Binding-site contacts:
Ligand atom CM6 contacts residue TYR144 of chain 42.A at 3.3 Å (hydrophobic).
Ligand atom C4 contacts residue TYR190 of chain 42.A at 3.4 Å (hydrophobic).
Ligand atom CM6 contacts residue MET214 of chain 42.A at 3.5 Å (hydrophobic).
Ligand atom F1 contacts residue TYR142 of chain 42.A at 3.6 Å.
Ligand atom N1A contacts residue PHE179 of chain 42.A at 3.7 Å.
Ligand atom O1A contacts residue TYR144 of chain 42.A at 3.1 Å.
Ligand atom O1B contacts residue ILE98 of chain 42.A at 3.0 Å.
Ligand atom CM4 contacts residue PHE179 of chain 42.A at 3.8 Å (hydrophobic).
Ligand atom CM3 contacts residue ASN212 of chain 42.A at 3.5 Å.
Ligand atom C5B contacts residue LEU181 of chain 42.A at 3.4 Å (hydrophobic).
Ligand atom F3 contacts residue MET143 of chain 42.A at 3.3 Å.
Ligand atom C3A contacts residue PHE179 of chain 42.A at 3.4 Å (hydrophobic).
Ligand atom CM2 contacts residue ILE122 of chain 42.A at 3.5 Å (hydrophobic).
Ligand atom CM3 contacts residue TYR190 of chain 42.A at 3.5 Å (hydrophobic).
Ligand atom N1A contacts residue TYR144 of chain 42.A at 3.1 Å.
Ligand atom N3A contacts residue PHE179 of chain 42.A at 3.2 Å.
Ligand atom CM6 contacts residue LEU184 of chain 42.A at 3.0 Å (hydrophobic).
Ligand atom F3 contacts residue TYR142 of chain 42.A at 2.8 Å.
Ligand atom O1 contacts residue MET214 of chain 42.A at 3.5 Å (h-bond).
Ligand atom C5 contacts residue MET214 of chain 42.A at 3.5 Å (hydrophobic).
Ligand atom F3 contacts residue TYR144 of chain 42.A at 2.9 Å.
Ligand atom F3 contacts residue SER167 of chain 42.A at 3.8 Å.
Ligand atom C2A contacts residue TYR144 of chain 42.A at 3.5 Å (hydrophobic).
Ligand atom N3A contacts residue TYR144 of chain 42.A at 3.7 Å.
Ligand atom C1C contacts residue MET214 of chain 42.A at 3.5 Å (hydrophobic).
Ligand atom C1B contacts residue LEU181 of chain 42.A at 3.7 Å (hydrophobic).
Ligand atom F3 contacts residue ALA166 of chain 42.A at 2.8 Å.
Ligand atom F1 contacts residue PHE179 of chain 42.A at 3.8 Å.
Ligand atom C5B contacts residue TYR144 of chain 42.A at 3.5 Å (hydrophobic).
Ligand atom N1A contacts residue LEU181 of chain 42.A at 3.7 Å.
Ligand atom C1B contacts residue ILE98 of chain 42.A at 3.6 Å (hydrophobic).
Ligand atom CM4 contacts residue TYR142 of chain 42.A at 3.5 Å (hydrophobic).
Ligand atom C6B contacts residue LEU181 of chain 42.A at 3.4 Å (hydrophobic).
Ligand atom C2A contacts residue PHE179 of chain 42.A at 3.6 Å (hydrophobic).
Ligand atom F1 contacts residue LEU217 of chain 42.A at 3.4 Å.
Ligand atom F2 contacts residue TYR142 of chain 42.A at 3.6 Å.
Ligand atom F2 contacts residue VAL168 of chain 42.A at 2.6 Å.
Ligand atom C4B contacts residue LEU181 of chain 42.A at 3.5 Å (hydrophobic).
Ligand atom F2 contacts residue PHE179 of chain 42.A at 3.3 Å.
Ligand atom C3A contacts residue TYR144 of chain 42.A at 3.4 Å (hydrophobic).

The small molecule below binds the protein below.
Small molecule (SMILES): Cc1cc(CCCOc2c(C)cc(-c3noc(C(F)(F)F)n3)cc2C)on1

Sequence of chain 42.C:
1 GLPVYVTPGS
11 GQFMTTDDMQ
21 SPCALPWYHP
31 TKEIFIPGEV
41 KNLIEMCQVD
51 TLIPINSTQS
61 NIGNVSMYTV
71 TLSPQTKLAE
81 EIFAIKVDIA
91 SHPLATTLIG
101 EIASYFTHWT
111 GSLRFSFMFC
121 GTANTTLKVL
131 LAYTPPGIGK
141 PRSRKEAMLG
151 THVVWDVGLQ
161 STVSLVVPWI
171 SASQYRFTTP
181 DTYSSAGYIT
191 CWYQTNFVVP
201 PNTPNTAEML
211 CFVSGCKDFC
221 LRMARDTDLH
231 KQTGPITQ

Sequence of chain 42.A:
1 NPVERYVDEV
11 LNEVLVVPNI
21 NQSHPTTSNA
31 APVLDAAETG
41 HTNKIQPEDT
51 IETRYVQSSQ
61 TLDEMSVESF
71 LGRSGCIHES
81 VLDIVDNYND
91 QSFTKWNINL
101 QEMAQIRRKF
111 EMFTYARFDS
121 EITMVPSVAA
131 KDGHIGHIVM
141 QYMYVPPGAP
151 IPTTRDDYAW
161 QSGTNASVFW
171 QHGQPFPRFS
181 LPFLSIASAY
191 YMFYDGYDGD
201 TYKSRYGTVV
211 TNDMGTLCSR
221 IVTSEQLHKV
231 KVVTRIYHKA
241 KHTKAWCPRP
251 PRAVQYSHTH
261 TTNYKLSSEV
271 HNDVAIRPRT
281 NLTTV